The protein below binds the small molecule below.
Small molecule (SMILES): CC(C)CCC[C@@H](C)[C@H]1CC[C@H]2[C@@H]3CC=C4C[C@@H](O)CC[C@]4(C)[C@H]3CC[C@]12C

Binding-site contacts:
Ligand atom C5 contacts residue TRP263 of chain 1.A at 4.5 Å (hydrophobic).
Ligand atom C4 contacts residue POV1 of chain 1.U at 3.7 Å.
Ligand atom C10 contacts residue TRP263 of chain 1.A at 4.4 Å (hydrophobic).
Ligand atom C18 contacts residue TRP263 of chain 1.A at 4.0 Å (hydrophobic).
Ligand atom C27 contacts residue POV1 of chain 1.J at 3.8 Å.
Ligand atom C15 contacts residue POV1 of chain 1.T at 3.3 Å.
Ligand atom C23 contacts residue POV1 of chain 1.T at 4.4 Å.
Ligand atom C19 contacts residue TRP263 of chain 1.A at 3.1 Å (hydrophobic).
Ligand atom C16 contacts residue POV1 of chain 1.T at 3.7 Å.
Ligand atom C6 contacts residue POV1 of chain 1.U at 4.2 Å.
Ligand atom C24 contacts residue LEU302 of chain 1.A at 3.8 Å (hydrophobic).
Ligand atom C24 contacts residue POV1 of chain 1.T at 4.4 Å.
Ligand atom C7 contacts residue POV1 of chain 1.U at 4.0 Å.
Ligand atom C3 contacts residue POV1 of chain 1.U at 3.9 Å.
Ligand atom O1 contacts residue POV1 of chain 1.U at 3.5 Å.

Sequence of chain 1.A:
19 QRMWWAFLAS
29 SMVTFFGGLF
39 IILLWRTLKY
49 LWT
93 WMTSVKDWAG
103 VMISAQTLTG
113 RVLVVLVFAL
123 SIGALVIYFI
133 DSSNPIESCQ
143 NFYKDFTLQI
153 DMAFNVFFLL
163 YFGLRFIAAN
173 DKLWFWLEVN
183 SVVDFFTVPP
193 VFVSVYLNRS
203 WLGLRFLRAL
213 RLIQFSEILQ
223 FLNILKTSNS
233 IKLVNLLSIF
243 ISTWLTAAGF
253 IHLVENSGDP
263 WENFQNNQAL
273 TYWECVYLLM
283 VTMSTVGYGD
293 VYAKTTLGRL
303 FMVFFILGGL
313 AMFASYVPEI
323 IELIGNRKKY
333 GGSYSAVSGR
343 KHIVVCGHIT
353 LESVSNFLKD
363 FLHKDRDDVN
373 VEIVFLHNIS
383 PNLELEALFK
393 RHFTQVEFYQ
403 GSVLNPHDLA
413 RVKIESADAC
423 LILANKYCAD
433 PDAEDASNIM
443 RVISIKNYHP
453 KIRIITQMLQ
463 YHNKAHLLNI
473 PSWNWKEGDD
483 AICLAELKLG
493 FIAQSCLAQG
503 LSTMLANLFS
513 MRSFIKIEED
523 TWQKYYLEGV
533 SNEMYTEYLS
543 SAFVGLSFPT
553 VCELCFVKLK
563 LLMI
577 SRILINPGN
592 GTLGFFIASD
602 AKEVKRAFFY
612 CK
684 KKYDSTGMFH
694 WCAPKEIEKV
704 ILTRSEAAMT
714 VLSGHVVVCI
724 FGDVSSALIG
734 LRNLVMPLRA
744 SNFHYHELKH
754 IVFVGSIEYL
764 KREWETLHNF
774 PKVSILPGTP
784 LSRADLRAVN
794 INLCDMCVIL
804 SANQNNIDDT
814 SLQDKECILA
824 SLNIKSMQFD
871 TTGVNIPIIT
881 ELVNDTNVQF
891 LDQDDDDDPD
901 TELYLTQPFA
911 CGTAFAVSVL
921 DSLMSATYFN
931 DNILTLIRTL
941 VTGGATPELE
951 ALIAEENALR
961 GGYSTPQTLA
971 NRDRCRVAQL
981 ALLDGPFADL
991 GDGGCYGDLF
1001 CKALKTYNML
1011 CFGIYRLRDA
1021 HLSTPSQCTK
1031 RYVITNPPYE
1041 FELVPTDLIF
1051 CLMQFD